Sequence of chain 3.B:
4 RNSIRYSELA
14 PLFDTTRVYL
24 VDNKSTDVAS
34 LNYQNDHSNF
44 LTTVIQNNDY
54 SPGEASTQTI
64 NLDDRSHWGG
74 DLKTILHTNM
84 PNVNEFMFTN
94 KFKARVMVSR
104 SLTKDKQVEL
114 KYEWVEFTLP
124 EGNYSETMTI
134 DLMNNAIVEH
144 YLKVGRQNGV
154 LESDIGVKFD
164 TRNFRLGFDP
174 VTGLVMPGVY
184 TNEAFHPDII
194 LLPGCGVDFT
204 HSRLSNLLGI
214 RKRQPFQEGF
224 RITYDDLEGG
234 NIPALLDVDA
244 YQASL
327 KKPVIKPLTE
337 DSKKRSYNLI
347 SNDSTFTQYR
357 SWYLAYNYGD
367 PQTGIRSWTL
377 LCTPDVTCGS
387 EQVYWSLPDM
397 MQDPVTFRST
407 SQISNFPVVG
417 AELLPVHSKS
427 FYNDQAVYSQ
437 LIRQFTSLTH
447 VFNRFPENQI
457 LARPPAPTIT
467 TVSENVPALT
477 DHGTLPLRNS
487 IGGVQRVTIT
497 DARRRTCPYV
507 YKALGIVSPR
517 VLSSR

Binding-site contacts:
Ligand atom CD1 contacts residue PRO180 of chain 3.B at 3.4 Å (hydrophobic).
Ligand atom OH contacts residue MET179 of chain 3.B at 3.3 Å (h-bond).
Ligand atom O contacts residue HIS446 of chain 3.A at 2.8 Å.
Ligand atom OD1 contacts residue LYS339 of chain 3.A at 2.9 Å (salt-bridge).
Ligand atom CZ contacts residue ASP172 of chain 3.B at 3.6 Å.
Ligand atom OH contacts residue THR445 of chain 3.A at 3.2 Å.
Ligand atom C contacts residue ARG149 of chain 3.A at 3.8 Å.
Ligand atom OH contacts residue LEU239 of chain 3.B at 3.8 Å.
Ligand atom CZ contacts residue ARG149 of chain 3.A at 3.8 Å.
Ligand atom CA contacts residue LYS339 of chain 3.A at 3.1 Å.
Ligand atom CG contacts residue GLU155 of chain 3.A at 3.8 Å.
Ligand atom CD contacts residue ARG450 of chain 3.A at 2.9 Å.
Ligand atom CE1 contacts residue THR445 of chain 3.A at 3.3 Å.
Ligand atom OD2 contacts residue LYS339 of chain 3.A at 3.6 Å.
Ligand atom C contacts residue HIS446 of chain 3.A at 3.4 Å.
Ligand atom CG2 contacts residue GLU155 of chain 3.A at 3.7 Å.
Ligand atom CG contacts residue TYR244 of chain 3.B at 3.2 Å (hydrophobic).
Ligand atom CE2 contacts residue MET179 of chain 3.B at 3.7 Å (hydrophobic).
Ligand atom OH contacts residue HIS446 of chain 3.A at 3.1 Å (h-bond).
Ligand atom CE2 contacts residue MET179 of chain 3.B at 3.9 Å (hydrophobic).
Ligand atom CG1 contacts residue PHE451 of chain 3.A at 3.4 Å (hydrophobic).
Ligand atom CG contacts residue ARG450 of chain 3.A at 3.5 Å.
Ligand atom CZ contacts residue THR445 of chain 3.A at 3.4 Å.
Ligand atom CE1 contacts residue ARG149 of chain 3.A at 3.6 Å.
Ligand atom CG contacts residue PRO452 of chain 3.A at 3.5 Å (hydrophobic).
Ligand atom CG1 contacts residue GLU155 of chain 3.A at 3.8 Å.
Ligand atom ND2 contacts residue GLU155 of chain 3.A at 3.1 Å (salt-bridge).
Ligand atom O contacts residue ARG450 of chain 3.A at 3.3 Å (salt-bridge).
Ligand atom CG contacts residue LYS339 of chain 3.A at 3.8 Å.
Ligand atom O contacts residue ARG149 of chain 3.A at 2.6 Å (salt-bridge).
Ligand atom CG2 contacts residue LEU145 of chain 3.A at 3.8 Å (hydrophobic).
Ligand atom CB contacts residue LYS339 of chain 3.A at 2.9 Å.
Ligand atom CG1 contacts residue ARG450 of chain 3.A at 3.4 Å.
Ligand atom OD1 contacts residue GLU155 of chain 3.A at 3.8 Å.
Ligand atom CB contacts residue ARG450 of chain 3.A at 3.6 Å.
Ligand atom N contacts residue LYS328 of chain 3.B at 3.8 Å.
Ligand atom CE2 contacts residue HIS446 of chain 3.A at 3.5 Å.
Ligand atom CE1 contacts residue PRO180 of chain 3.B at 3.2 Å (hydrophobic).
Ligand atom CB contacts residue GLN245 of chain 3.B at 3.6 Å.
Ligand atom CZ contacts residue HIS446 of chain 3.A at 3.7 Å.

Sequence of chain 3.A:
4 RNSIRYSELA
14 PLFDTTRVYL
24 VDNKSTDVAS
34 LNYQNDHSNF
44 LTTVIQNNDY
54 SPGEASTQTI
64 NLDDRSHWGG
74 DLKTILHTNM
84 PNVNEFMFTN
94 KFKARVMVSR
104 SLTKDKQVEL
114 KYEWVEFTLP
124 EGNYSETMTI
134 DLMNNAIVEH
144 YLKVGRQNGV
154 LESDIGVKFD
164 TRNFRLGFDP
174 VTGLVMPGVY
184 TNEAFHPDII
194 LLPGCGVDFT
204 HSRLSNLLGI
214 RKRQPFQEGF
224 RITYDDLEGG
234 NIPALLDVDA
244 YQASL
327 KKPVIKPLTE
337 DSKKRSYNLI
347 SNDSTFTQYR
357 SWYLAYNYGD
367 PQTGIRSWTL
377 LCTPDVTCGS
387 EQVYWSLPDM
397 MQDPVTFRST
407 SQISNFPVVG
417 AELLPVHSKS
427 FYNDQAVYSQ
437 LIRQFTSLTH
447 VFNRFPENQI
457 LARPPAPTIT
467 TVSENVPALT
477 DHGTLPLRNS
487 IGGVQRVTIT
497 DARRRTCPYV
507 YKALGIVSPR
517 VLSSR

This small molecule binds to this protein.
Small molecule (SMILES): CC(C)[C@H](NC(=O)[C@@H]1CCCN1C(=O)[C@H](CC(N)=O)NC(=O)[C@H](Cc1ccccc1)NC(=O)[C@@H](N)[C@@H](C)O)C(=O)N[C@@H](Cc1ccc(O)cc1)C(=O)N1CCC[C@H]1C(=O)N[C@@H](Cc1ccc(O)cc1)C(=O)N[C@@H](CC(=O)O)C(=O)N[C@H](C=O)[C@@H](C)O